Sequence of chain 1.A:
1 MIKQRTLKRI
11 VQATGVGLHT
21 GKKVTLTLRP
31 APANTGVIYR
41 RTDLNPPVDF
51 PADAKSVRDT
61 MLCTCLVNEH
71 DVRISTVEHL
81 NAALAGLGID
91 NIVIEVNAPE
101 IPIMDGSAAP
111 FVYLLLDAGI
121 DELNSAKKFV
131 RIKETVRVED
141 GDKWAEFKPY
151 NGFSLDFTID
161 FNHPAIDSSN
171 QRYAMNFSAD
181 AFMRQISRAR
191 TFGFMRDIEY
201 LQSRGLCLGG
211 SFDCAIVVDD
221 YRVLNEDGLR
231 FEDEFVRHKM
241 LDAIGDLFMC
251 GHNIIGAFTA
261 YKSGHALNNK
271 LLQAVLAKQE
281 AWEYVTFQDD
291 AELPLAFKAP

The protein below binds the small molecule below.
Small molecule (SMILES): CCCCCCCCCCC[C@@H](O)CC(=O)O[C@@H]1[C@@H](N)[C@@H](OP(=O)(O)OP(=O)(O)OC[C@H]2O[C@@H](n3ccc(=O)[nH]c3=O)[C@H](O)[C@@H]2O)O[C@H](CO)[C@H]1O

Binding-site contacts:
Ligand atom O41 contacts residue PO41 of chain 1.G at 2.8 Å (h-bond).
Ligand atom O39 contacts residue LYS262 of chain 1.A at 3.5 Å.
Ligand atom O31 contacts residue LYS143 of chain 1.A at 3.6 Å.
Ligand atom O39 contacts residue PHE161 of chain 1.A at 3.7 Å.
Ligand atom C47 contacts residue ILE198 of chain 1.A at 3.7 Å (hydrophobic).
Ligand atom C7 contacts residue PHE192 of chain 1.A at 3.6 Å (hydrophobic).
Ligand atom C49 contacts residue MET195 of chain 1.A at 3.8 Å (hydrophobic).
Ligand atom P16 contacts residue LYS239 of chain 1.A at 3.7 Å.
Ligand atom C43 contacts residue ILE198 of chain 1.A at 3.8 Å (hydrophobic).
Ligand atom P16 contacts residue HIS265 of chain 1.A at 3.7 Å.
Ligand atom O19 contacts residue LYS239 of chain 1.A at 3.2 Å (salt-bridge).
Ligand atom O10 contacts residue PHE192 of chain 1.A at 3.6 Å (h-bond).
Ligand atom O18 contacts residue HIS265 of chain 1.A at 3.4 Å.
Ligand atom C4 contacts residue PO41 of chain 1.G at 3.7 Å.
Ligand atom O5 contacts residue LYS239 of chain 1.A at 3.5 Å (salt-bridge).
Ligand atom C3 contacts residue PO41 of chain 1.G at 3.4 Å.
Ligand atom C46 contacts residue ILE198 of chain 1.A at 3.8 Å (hydrophobic).
Ligand atom N11 contacts residue LEU62 of chain 1.A at 2.7 Å (h-bond).
Ligand atom O8 contacts residue LYS239 of chain 1.A at 3.5 Å (salt-bridge).
Ligand atom O38 contacts residue PHE161 of chain 1.A at 3.7 Å.
Ligand atom C35 contacts residue PHE161 of chain 1.A at 3.6 Å (hydrophobic).
Ligand atom C46 contacts residue SER211 of chain 1.A at 3.5 Å.
Ligand atom C36 contacts residue LYS262 of chain 1.A at 3.6 Å.
Ligand atom C1 contacts residue PHE192 of chain 1.A at 3.5 Å (hydrophobic).
Ligand atom O17 contacts residue LYS239 of chain 1.A at 2.8 Å (salt-bridge).
Ligand atom O39 contacts residue ASP160 of chain 1.A at 3.5 Å (salt-bridge).
Ligand atom C48 contacts residue SER211 of chain 1.A at 3.7 Å.
Ligand atom C47 contacts residue VAL217 of chain 1.A at 3.5 Å (hydrophobic).
Ligand atom N11 contacts residue PO41 of chain 1.G at 3.1 Å (h-bond).
Ligand atom O38 contacts residue ASP160 of chain 1.A at 3.3 Å (salt-bridge).
Ligand atom C48 contacts residue GLY210 of chain 1.A at 3.6 Å.
Ligand atom O8 contacts residue PHE161 of chain 1.A at 3.3 Å.
Ligand atom C7 contacts residue PHE161 of chain 1.A at 3.7 Å (hydrophobic).
Ligand atom C46 contacts residue GLY210 of chain 1.A at 3.5 Å.
Ligand atom C33 contacts residue PHE161 of chain 1.A at 3.6 Å (hydrophobic).
Ligand atom O17 contacts residue GLY264 of chain 1.A at 3.6 Å.
Ligand atom O39 contacts residue ILE159 of chain 1.A at 3.3 Å.
Ligand atom N34 contacts residue ASP160 of chain 1.A at 3.5 Å (salt-bridge).
Ligand atom O17 contacts residue HIS265 of chain 1.A at 3.4 Å.
Ligand atom N34 contacts residue PHE161 of chain 1.A at 3.5 Å.